Binding-site contacts:
Ligand atom C5 contacts residue THR89 of chain 41.E at 4.2 Å.
Ligand atom C1 contacts residue SER66 of chain 41.E at 4.5 Å.
Ligand atom C5 contacts residue PHE119 of chain 41.E at 4.4 Å (hydrophobic).
Ligand atom C8 contacts residue ASP67 of chain 41.E at 4.0 Å.
Ligand atom O7 contacts residue ASP67 of chain 41.E at 3.5 Å (salt-bridge).
Ligand atom O7 contacts residue ASN118 of chain 41.E at 3.0 Å (h-bond).
Ligand atom C6 contacts residue THR89 of chain 41.E at 4.2 Å.
Ligand atom O5 contacts residue PHE119 of chain 41.E at 3.8 Å.
Ligand atom C5 contacts residue THR120 of chain 41.E at 4.0 Å.
Ligand atom N2 contacts residue ASN118 of chain 41.E at 2.9 Å (h-bond).
Ligand atom C2 contacts residue ASN118 of chain 41.E at 2.5 Å.
Ligand atom N2 contacts residue TYR90 of chain 41.E at 4.4 Å.
Ligand atom C8 contacts residue ASN118 of chain 41.E at 4.4 Å.
Ligand atom O6 contacts residue PHE119 of chain 41.E at 4.0 Å.
Ligand atom C5 contacts residue ASN118 of chain 41.E at 3.6 Å.
Ligand atom C7 contacts residue ASP67 of chain 41.E at 3.9 Å.
Ligand atom C7 contacts residue TYR90 of chain 41.E at 4.1 Å (hydrophobic).
Ligand atom C6 contacts residue PHE119 of chain 41.E at 3.8 Å (hydrophobic).
Ligand atom C8 contacts residue TYR90 of chain 41.E at 3.8 Å (hydrophobic).
Ligand atom C7 contacts residue ASN118 of chain 41.E at 3.1 Å.
Ligand atom C6 contacts residue THR120 of chain 41.E at 3.4 Å.
Ligand atom O6 contacts residue THR120 of chain 41.E at 2.5 Å (h-bond).
Ligand atom O5 contacts residue ASN118 of chain 41.E at 2.3 Å (h-bond).
Ligand atom O5 contacts residue SER66 of chain 41.E at 4.4 Å.
Ligand atom C1 contacts residue THR89 of chain 41.E at 4.4 Å.
Ligand atom O4 contacts residue THR300 of chain 3.A at 4.5 Å.
Ligand atom O7 contacts residue SER66 of chain 41.E at 3.5 Å.
Ligand atom O5 contacts residue THR89 of chain 41.E at 4.3 Å.
Ligand atom C3 contacts residue ASN118 of chain 41.E at 3.8 Å.
Ligand atom C1 contacts residue ASN118 of chain 41.E at 1.4 Å.
Ligand atom O5 contacts residue THR120 of chain 41.E at 3.4 Å (h-bond).
Ligand atom C4 contacts residue ASN118 of chain 41.E at 4.2 Å.

Sequence of chain 3.A:
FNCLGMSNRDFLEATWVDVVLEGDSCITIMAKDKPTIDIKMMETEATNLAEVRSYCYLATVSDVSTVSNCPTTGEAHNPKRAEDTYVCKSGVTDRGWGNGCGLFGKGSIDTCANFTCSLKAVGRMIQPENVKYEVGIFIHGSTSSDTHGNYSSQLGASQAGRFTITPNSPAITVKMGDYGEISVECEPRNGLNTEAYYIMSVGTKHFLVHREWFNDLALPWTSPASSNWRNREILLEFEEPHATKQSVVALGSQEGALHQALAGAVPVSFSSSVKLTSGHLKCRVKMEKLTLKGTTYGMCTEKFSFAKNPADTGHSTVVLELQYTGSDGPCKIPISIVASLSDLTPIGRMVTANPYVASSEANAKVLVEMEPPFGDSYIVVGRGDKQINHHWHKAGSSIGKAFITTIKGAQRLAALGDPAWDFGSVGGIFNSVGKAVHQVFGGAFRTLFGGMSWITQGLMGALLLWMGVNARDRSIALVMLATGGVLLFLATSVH

This protein binds this small molecule.
Small molecule (SMILES): CC(=O)N[C@@H]1[C@@H](O)[C@H](O)[C@@H](CO)O[C@H]1O

Sequence of chain 41.E:
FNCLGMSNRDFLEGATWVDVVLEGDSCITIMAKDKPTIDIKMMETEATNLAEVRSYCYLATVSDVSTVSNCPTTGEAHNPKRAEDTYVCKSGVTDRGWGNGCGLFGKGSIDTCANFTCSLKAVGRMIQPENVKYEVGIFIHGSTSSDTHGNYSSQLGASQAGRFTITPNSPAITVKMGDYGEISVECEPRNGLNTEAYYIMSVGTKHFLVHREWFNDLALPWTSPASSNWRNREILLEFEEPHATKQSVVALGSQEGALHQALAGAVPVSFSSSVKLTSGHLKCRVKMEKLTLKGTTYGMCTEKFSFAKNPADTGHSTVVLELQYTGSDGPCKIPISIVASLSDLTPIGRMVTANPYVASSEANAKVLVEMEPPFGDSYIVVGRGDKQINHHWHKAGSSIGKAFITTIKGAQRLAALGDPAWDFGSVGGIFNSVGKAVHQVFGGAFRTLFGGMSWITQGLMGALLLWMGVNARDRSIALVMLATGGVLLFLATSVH